A protein and the small-molecule ligand that binds it are described below.
Small molecule (SMILES): CC(=O)Nc1ccc2ccn(-c3cc(NC4CC4)n4ncc(C#N)c4n3)c2c1

Sequence of chain 1.B:
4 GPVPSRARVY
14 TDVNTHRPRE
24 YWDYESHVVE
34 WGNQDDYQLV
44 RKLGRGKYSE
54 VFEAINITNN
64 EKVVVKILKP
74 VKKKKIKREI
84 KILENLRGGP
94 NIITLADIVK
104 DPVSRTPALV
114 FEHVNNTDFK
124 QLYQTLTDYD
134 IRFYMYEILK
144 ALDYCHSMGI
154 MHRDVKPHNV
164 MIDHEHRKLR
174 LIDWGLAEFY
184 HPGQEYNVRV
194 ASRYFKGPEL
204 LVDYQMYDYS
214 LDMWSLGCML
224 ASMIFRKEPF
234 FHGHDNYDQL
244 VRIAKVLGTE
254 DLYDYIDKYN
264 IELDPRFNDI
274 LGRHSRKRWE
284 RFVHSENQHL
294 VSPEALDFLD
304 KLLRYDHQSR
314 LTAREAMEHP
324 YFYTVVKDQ

Binding-site contacts:
Ligand atom C9 contacts residue HIS116 of chain 1.B at 3.9 Å.
Ligand atom C4 contacts residue LEU46 of chain 1.B at 3.9 Å (hydrophobic).
Ligand atom C16 contacts residue LYS69 of chain 1.B at 3.6 Å.
Ligand atom N6 contacts residue LYS69 of chain 1.B at 3.9 Å.
Ligand atom C7 contacts residue ASN119 of chain 1.B at 3.8 Å.
Ligand atom C5 contacts residue MET164 of chain 1.B at 3.6 Å (hydrophobic).
Ligand atom C16 contacts residue ASP176 of chain 1.B at 3.6 Å.
Ligand atom N2 contacts residue MET164 of chain 1.B at 3.5 Å (h-bond).
Ligand atom N3 contacts residue VAL117 of chain 1.B at 3.1 Å (h-bond).
Ligand atom C4 contacts residue MET164 of chain 1.B at 3.9 Å (hydrophobic).
Ligand atom N6 contacts residue ASP176 of chain 1.B at 3.2 Å (salt-bridge).
Ligand atom C8 contacts residue HIS116 of chain 1.B at 3.9 Å.
Ligand atom C18 contacts residue VAL54 of chain 1.B at 3.6 Å (hydrophobic).
Ligand atom C contacts residue ILE175 of chain 1.B at 3.9 Å (hydrophobic).
Ligand atom C6 contacts residue GLU115 of chain 1.B at 3.4 Å.
Ligand atom N contacts residue PHE114 of chain 1.B at 3.6 Å.
Ligand atom O contacts residue LYS69 of chain 1.B at 3.0 Å (salt-bridge).
Ligand atom N1 contacts residue VAL67 of chain 1.B at 3.8 Å.
Ligand atom O contacts residue ASP176 of chain 1.B at 2.9 Å.
Ligand atom C2 contacts residue VAL67 of chain 1.B at 3.8 Å (hydrophobic).
Ligand atom C14 contacts residue VAL54 of chain 1.B at 3.8 Å (hydrophobic).
Ligand atom C13 contacts residue VAL54 of chain 1.B at 3.7 Å (hydrophobic).
Ligand atom C19 contacts residue VAL54 of chain 1.B at 3.9 Å (hydrophobic).
Ligand atom N4 contacts residue VAL117 of chain 1.B at 2.9 Å (h-bond).
Ligand atom C11 contacts residue LEU46 of chain 1.B at 3.9 Å (hydrophobic).
Ligand atom C8 contacts residue VAL117 of chain 1.B at 3.5 Å (hydrophobic).
Ligand atom C15 contacts residue VAL54 of chain 1.B at 3.7 Å (hydrophobic).
Ligand atom C5 contacts residue VAL117 of chain 1.B at 3.9 Å (hydrophobic).
Ligand atom C8 contacts residue ASN119 of chain 1.B at 3.5 Å.
Ligand atom C7 contacts residue VAL117 of chain 1.B at 3.6 Å (hydrophobic).
Ligand atom N3 contacts residue VAL67 of chain 1.B at 3.7 Å.
Ligand atom N contacts residue ILE175 of chain 1.B at 3.9 Å.
Ligand atom N2 contacts residue VAL67 of chain 1.B at 3.7 Å.
Ligand atom C10 contacts residue LEU46 of chain 1.B at 3.8 Å (hydrophobic).
Ligand atom C6 contacts residue VAL67 of chain 1.B at 3.8 Å (hydrophobic).
Ligand atom C2 contacts residue MET164 of chain 1.B at 3.9 Å (hydrophobic).
Ligand atom C1 contacts residue VAL67 of chain 1.B at 3.8 Å (hydrophobic).
Ligand atom C6 contacts residue VAL117 of chain 1.B at 3.5 Å (hydrophobic).
Ligand atom C14 contacts residue ILE175 of chain 1.B at 3.9 Å (hydrophobic).
Ligand atom N contacts residue ILE96 of chain 1.B at 3.7 Å.